Sequence of chain 47.C:
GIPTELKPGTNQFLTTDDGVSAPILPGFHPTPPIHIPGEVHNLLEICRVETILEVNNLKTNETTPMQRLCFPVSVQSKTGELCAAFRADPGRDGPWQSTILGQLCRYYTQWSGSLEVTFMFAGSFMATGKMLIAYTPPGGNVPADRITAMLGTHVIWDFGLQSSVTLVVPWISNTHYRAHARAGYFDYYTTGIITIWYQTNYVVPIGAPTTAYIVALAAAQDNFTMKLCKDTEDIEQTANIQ

A protein and the small-molecule ligand that binds it are described below.
Small molecule (SMILES): CCO/N=C/c1ccc(OCC[C@@H](C)CCN2CCN(c3ccncc3)C2=O)cc1

Sequence of chain 48.C:
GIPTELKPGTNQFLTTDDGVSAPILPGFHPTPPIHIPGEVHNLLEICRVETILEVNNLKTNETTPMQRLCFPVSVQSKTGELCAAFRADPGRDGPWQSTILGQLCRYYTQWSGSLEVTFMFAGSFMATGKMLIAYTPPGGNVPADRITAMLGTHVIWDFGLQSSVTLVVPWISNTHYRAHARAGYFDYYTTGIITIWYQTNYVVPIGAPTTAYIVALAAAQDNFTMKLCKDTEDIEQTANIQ

Binding-site contacts:
Ligand atom CAO contacts residue MET230 of chain 47.A at 3.6 Å (hydrophobic).
Ligand atom CAQ contacts residue LEU113 of chain 47.A at 3.6 Å (hydrophobic).
Ligand atom CAI contacts residue PHE135 of chain 47.A at 3.5 Å (hydrophobic).
Ligand atom CAK contacts residue PHE135 of chain 47.A at 3.3 Å (hydrophobic).
Ligand atom CAG contacts residue ASN228 of chain 47.A at 3.3 Å.
Ligand atom CAN contacts residue ILE111 of chain 47.A at 3.8 Å (hydrophobic).
Ligand atom CAZ contacts residue ILE111 of chain 47.A at 3.9 Å (hydrophobic).
Ligand atom NBD contacts residue TRP203 of chain 47.A at 3.6 Å.
Ligand atom CAH contacts residue MET114 of chain 47.A at 3.5 Å (hydrophobic).
Ligand atom OAC contacts residue ASP112 of chain 47.A at 3.8 Å.
Ligand atom CBA contacts residue ASN228 of chain 47.A at 3.7 Å.
Ligand atom CAG contacts residue TRP203 of chain 47.A at 3.7 Å (hydrophobic).
Ligand atom CAS contacts residue TRP203 of chain 47.A at 3.4 Å (hydrophobic).
Ligand atom CAR contacts residue TYR201 of chain 47.A at 3.5 Å (hydrophobic).
Ligand atom CBB contacts residue LEU113 of chain 47.A at 3.7 Å (hydrophobic).
Ligand atom CAA contacts residue PRO177 of chain 47.A at 3.2 Å (hydrophobic).
Ligand atom NBD contacts residue ASN228 of chain 47.A at 3.7 Å.
Ligand atom CAP contacts residue LEU113 of chain 47.A at 3.6 Å (hydrophobic).
Ligand atom CAE contacts residue ASN228 of chain 47.A at 3.6 Å.
Ligand atom CAL contacts residue TYR155 of chain 47.A at 3.4 Å (hydrophobic).
Ligand atom NBC contacts residue ASN228 of chain 47.A at 3.7 Å.
Ligand atom NAU contacts residue MET114 of chain 47.A at 3.9 Å.
Ligand atom OAC contacts residue LEU113 of chain 47.A at 3.4 Å (h-bond).
Ligand atom CAS contacts residue TYR201 of chain 47.A at 3.9 Å (hydrophobic).
Ligand atom CAE contacts residue GLN202 of chain 47.A at 3.6 Å.
Ligand atom CAG contacts residue GLN202 of chain 47.A at 3.5 Å.
Ligand atom OAW contacts residue MET195 of chain 47.A at 3.4 Å.
Ligand atom CAF contacts residue ASP112 of chain 47.A at 3.9 Å.
Ligand atom CAA contacts residue VAL179 of chain 47.A at 3.5 Å (hydrophobic).
Ligand atom CAL contacts residue ILE111 of chain 47.A at 3.9 Å (hydrophobic).
Ligand atom CAR contacts residue ASN228 of chain 47.A at 3.7 Å.
Ligand atom CAD contacts residue PHE137 of chain 47.A at 3.9 Å (hydrophobic).
Ligand atom CAX contacts residue ASN228 of chain 47.A at 3.8 Å.
Ligand atom CBA contacts residue TRP203 of chain 47.A at 3.8 Å (hydrophobic).
Ligand atom CAJ contacts residue TYR155 of chain 47.A at 3.5 Å (hydrophobic).
Ligand atom CAS contacts residue ASN228 of chain 47.A at 3.5 Å.
Ligand atom CAM contacts residue TYR155 of chain 47.A at 3.9 Å (hydrophobic).
Ligand atom NAT contacts residue TYR155 of chain 47.A at 3.9 Å.
Ligand atom CAN contacts residue PHE135 of chain 47.A at 3.8 Å (hydrophobic).
Ligand atom CAF contacts residue MET114 of chain 47.A at 3.1 Å (hydrophobic).

Sequence of chain 47.A:
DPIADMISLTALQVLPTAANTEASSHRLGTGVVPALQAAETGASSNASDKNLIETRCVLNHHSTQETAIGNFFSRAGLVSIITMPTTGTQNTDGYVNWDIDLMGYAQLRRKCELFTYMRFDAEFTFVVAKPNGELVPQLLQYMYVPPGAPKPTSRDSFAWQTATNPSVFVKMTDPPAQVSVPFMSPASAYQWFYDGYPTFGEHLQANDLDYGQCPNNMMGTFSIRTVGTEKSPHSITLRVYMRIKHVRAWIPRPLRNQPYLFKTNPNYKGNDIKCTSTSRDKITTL